Sequence of chain 2.A:
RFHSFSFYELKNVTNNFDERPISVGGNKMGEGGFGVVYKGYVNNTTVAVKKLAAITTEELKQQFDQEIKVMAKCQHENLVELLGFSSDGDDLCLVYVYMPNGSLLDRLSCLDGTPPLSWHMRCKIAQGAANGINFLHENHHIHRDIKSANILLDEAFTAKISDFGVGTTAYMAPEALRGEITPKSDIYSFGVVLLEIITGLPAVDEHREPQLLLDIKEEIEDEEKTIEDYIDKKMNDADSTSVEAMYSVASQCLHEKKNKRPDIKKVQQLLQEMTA

Binding-site contacts:
Ligand atom N1 contacts residue MET117 of chain 2.A at 3.1 Å (h-bond).
Ligand atom C9 contacts residue ASP181 of chain 2.A at 3.4 Å.
Ligand atom N2 contacts residue GLU85 of chain 2.A at 2.7 Å (salt-bridge).
Ligand atom C8 contacts residue GLU85 of chain 2.A at 3.3 Å.
Ligand atom C13 contacts residue GLU85 of chain 2.A at 3.5 Å.
Ligand atom N4 contacts residue HIS161 of chain 2.A at 3.5 Å (h-bond).
Ligand atom C3 contacts residue PHE182 of chain 2.A at 3.5 Å (hydrophobic).
Ligand atom C18 contacts residue ASP181 of chain 2.A at 3.5 Å.
Ligand atom C14 contacts residue GLU85 of chain 2.A at 3.3 Å.
Ligand atom C8 contacts residue ASP181 of chain 2.A at 3.4 Å.
Ligand atom C6 contacts residue TYR114 of chain 2.A at 3.4 Å (hydrophobic).
Ligand atom O1 contacts residue SER180 of chain 2.A at 3.2 Å.
Ligand atom C15 contacts residue VAL88 of chain 2.A at 3.7 Å (hydrophobic).
Ligand atom F1 contacts residue ILE179 of chain 2.A at 3.0 Å.
Ligand atom O1 contacts residue VAL98 of chain 2.A at 3.2 Å.
Ligand atom C25 contacts residue ILE160 of chain 2.A at 3.3 Å (hydrophobic).
Ligand atom C9 contacts residue TYR114 of chain 2.A at 3.6 Å (hydrophobic).
Ligand atom C11 contacts residue TYR114 of chain 2.A at 3.6 Å (hydrophobic).
Ligand atom C13 contacts residue MET89 of chain 2.A at 3.5 Å (hydrophobic).
Ligand atom C2 contacts residue LEU170 of chain 2.A at 3.6 Å (hydrophobic).
Ligand atom O1 contacts residue ASP181 of chain 2.A at 2.7 Å (salt-bridge).
Ligand atom N1 contacts residue VAL115 of chain 2.A at 3.6 Å.
Ligand atom C13 contacts residue ASP181 of chain 2.A at 3.7 Å.
Ligand atom C8 contacts residue TYR114 of chain 2.A at 3.2 Å (hydrophobic).
Ligand atom C22 contacts residue HIS161 of chain 2.A at 3.6 Å.
Ligand atom N2 contacts residue ASP181 of chain 2.A at 3.2 Å (salt-bridge).
Ligand atom C18 contacts residue MET89 of chain 2.A at 3.7 Å (hydrophobic).
Ligand atom C5 contacts residue PHE182 of chain 2.A at 3.6 Å (hydrophobic).
Ligand atom C1 contacts residue VAL115 of chain 2.A at 3.4 Å (hydrophobic).
Ligand atom N82 contacts residue LEU170 of chain 2.A at 3.5 Å.
Ligand atom C21 contacts residue ASP181 of chain 2.A at 3.4 Å.
Ligand atom F1 contacts residue VAL98 of chain 2.A at 3.7 Å.
Ligand atom N4 contacts residue ILE160 of chain 2.A at 2.8 Å (h-bond).
Ligand atom N81 contacts residue PHE182 of chain 2.A at 3.4 Å.
Ligand atom C22 contacts residue ASP181 of chain 2.A at 3.3 Å.
Ligand atom C12 contacts residue ASP181 of chain 2.A at 3.1 Å.
Ligand atom C4 contacts residue PHE182 of chain 2.A at 3.4 Å (hydrophobic).
Ligand atom C23 contacts residue ILE160 of chain 2.A at 3.1 Å (hydrophobic).
Ligand atom C7 contacts residue TYR114 of chain 2.A at 3.3 Å (hydrophobic).
Ligand atom N1 contacts residue TYR116 of chain 2.A at 3.5 Å.

A small-molecule ligand and the protein it binds are described below.
Small molecule (SMILES): Cc1ccc(C(=O)Nc2ccc(CN3CCN(C)CC3)c(C(F)(F)F)c2)cc1C#Cc1cnc2cccnn12